This protein binds this small molecule.
Small molecule (SMILES): CC(=O)N[C@@H]1[C@@H](O)[C@H](O)[C@@H](CO)O[C@H]1O

Sequence of chain 1.E:
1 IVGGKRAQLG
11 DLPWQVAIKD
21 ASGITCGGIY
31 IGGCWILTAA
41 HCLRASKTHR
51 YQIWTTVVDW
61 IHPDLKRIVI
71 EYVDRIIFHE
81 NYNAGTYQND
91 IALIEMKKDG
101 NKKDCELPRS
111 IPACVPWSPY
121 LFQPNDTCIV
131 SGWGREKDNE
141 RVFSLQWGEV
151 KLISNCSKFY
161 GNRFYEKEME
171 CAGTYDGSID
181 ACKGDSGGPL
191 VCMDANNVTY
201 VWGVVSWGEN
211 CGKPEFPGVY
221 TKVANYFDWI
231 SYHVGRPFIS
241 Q

Binding-site contacts:
Ligand atom C8 contacts residue MET193 of chain 1.E at 4.2 Å (hydrophobic).
Ligand atom O7 contacts residue ASP194 of chain 1.E at 3.2 Å (salt-bridge).
Ligand atom O5 contacts residue ASN197 of chain 1.E at 2.5 Å (h-bond).
Ligand atom C7 contacts residue ASP194 of chain 1.E at 3.7 Å.
Ligand atom O7 contacts residue ALA195 of chain 1.E at 4.0 Å.
Ligand atom N2 contacts residue ASP194 of chain 1.E at 4.5 Å.
Ligand atom C2 contacts residue ASN197 of chain 1.E at 2.6 Å.
Ligand atom C8 contacts residue ASN197 of chain 1.E at 3.5 Å.
Ligand atom C5 contacts residue ASN197 of chain 1.E at 3.7 Å.
Ligand atom C8 contacts residue ASP194 of chain 1.E at 4.0 Å.
Ligand atom C4 contacts residue ASN197 of chain 1.E at 4.3 Å.
Ligand atom C1 contacts residue ASN197 of chain 1.E at 1.5 Å.
Ligand atom C7 contacts residue ASN197 of chain 1.E at 3.2 Å.
Ligand atom C2 contacts residue ALA195 of chain 1.E at 4.2 Å (hydrophobic).
Ligand atom O3 contacts residue ASN197 of chain 1.E at 4.5 Å.
Ligand atom O7 contacts residue ASN197 of chain 1.E at 4.0 Å.
Ligand atom N2 contacts residue ASN197 of chain 1.E at 2.6 Å (h-bond).
Ligand atom C3 contacts residue ASN197 of chain 1.E at 3.9 Å.